Sequence of chain 1.A:
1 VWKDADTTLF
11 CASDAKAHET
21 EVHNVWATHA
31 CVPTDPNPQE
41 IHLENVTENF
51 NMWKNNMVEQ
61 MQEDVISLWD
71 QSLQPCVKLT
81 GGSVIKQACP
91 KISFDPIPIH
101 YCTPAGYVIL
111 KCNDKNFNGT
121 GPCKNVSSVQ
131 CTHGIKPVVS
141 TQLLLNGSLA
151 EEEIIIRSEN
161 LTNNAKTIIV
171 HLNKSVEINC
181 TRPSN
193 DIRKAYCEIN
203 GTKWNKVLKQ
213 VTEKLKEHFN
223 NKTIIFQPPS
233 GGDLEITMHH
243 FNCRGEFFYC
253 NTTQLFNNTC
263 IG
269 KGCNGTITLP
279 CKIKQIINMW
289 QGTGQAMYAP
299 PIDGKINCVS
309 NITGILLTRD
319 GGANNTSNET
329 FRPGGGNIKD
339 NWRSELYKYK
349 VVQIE

A small-molecule ligand and the protein it binds are described below.
Small molecule (SMILES): CC(=O)N[C@@H]1[C@@H](O)[C@H](O)[C@@H](CO)O[C@H]1O

Binding-site contacts:
Ligand atom C4 contacts residue VAL307 of chain 1.A at 3.8 Å (hydrophobic).
Ligand atom O7 contacts residue PRO96 of chain 1.A at 3.9 Å.
Ligand atom C1 contacts residue ASN146 of chain 1.A at 1.4 Å.
Ligand atom C5 contacts residue ASN146 of chain 1.A at 3.6 Å.
Ligand atom C8 contacts residue ASN244 of chain 1.A at 4.1 Å.
Ligand atom O7 contacts residue ASN146 of chain 1.A at 3.9 Å.
Ligand atom C8 contacts residue PHE243 of chain 1.A at 4.5 Å (hydrophobic).
Ligand atom C3 contacts residue ASN146 of chain 1.A at 3.8 Å.
Ligand atom C3 contacts residue CYS306 of chain 1.A at 4.3 Å (hydrophobic).
Ligand atom O4 contacts residue VAL307 of chain 1.A at 3.9 Å.
Ligand atom C8 contacts residue VAL138 of chain 1.A at 4.2 Å (hydrophobic).
Ligand atom C4 contacts residue ASN146 of chain 1.A at 4.2 Å.
Ligand atom C8 contacts residue LEU145 of chain 1.A at 3.9 Å (hydrophobic).
Ligand atom O6 contacts residue NAG1 of chain 1.M at 4.0 Å.
Ligand atom C2 contacts residue ASN146 of chain 1.A at 2.5 Å.
Ligand atom C2 contacts residue SER308 of chain 1.A at 3.7 Å.
Ligand atom O5 contacts residue ASN146 of chain 1.A at 2.3 Å (h-bond).
Ligand atom O4 contacts residue ARG246 of chain 1.A at 3.2 Å (salt-bridge).
Ligand atom O5 contacts residue VAL307 of chain 1.A at 4.0 Å.
Ligand atom N2 contacts residue ASN146 of chain 1.A at 3.0 Å (h-bond).
Ligand atom C1 contacts residue VAL307 of chain 1.A at 3.8 Å (hydrophobic).
Ligand atom C3 contacts residue SER308 of chain 1.A at 4.0 Å.
Ligand atom C2 contacts residue VAL307 of chain 1.A at 4.2 Å (hydrophobic).
Ligand atom C4 contacts residue ARG246 of chain 1.A at 4.1 Å.
Ligand atom O3 contacts residue ARG246 of chain 1.A at 3.6 Å (salt-bridge).
Ligand atom C4 contacts residue ASP95 of chain 1.A at 4.3 Å.
Ligand atom C5 contacts residue VAL307 of chain 1.A at 3.3 Å (hydrophobic).
Ligand atom C6 contacts residue VAL307 of chain 1.A at 4.3 Å (hydrophobic).
Ligand atom C1 contacts residue SER308 of chain 1.A at 3.9 Å.
Ligand atom C7 contacts residue SER308 of chain 1.A at 3.7 Å.
Ligand atom C8 contacts residue SER308 of chain 1.A at 3.6 Å.
Ligand atom O3 contacts residue CYS306 of chain 1.A at 3.2 Å (h-bond).
Ligand atom O3 contacts residue ASP95 of chain 1.A at 4.1 Å.
Ligand atom C7 contacts residue ASN146 of chain 1.A at 3.6 Å.
Ligand atom C3 contacts residue VAL307 of chain 1.A at 3.6 Å (hydrophobic).
Ligand atom C3 contacts residue ARG246 of chain 1.A at 4.4 Å.
Ligand atom N2 contacts residue SER308 of chain 1.A at 2.8 Å (h-bond).